Sequence of chain 1.A:
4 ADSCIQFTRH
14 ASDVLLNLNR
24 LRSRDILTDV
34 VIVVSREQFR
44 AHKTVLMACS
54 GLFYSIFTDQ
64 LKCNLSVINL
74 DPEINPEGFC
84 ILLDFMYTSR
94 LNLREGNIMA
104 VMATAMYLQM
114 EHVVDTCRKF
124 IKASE

Binding-site contacts:
Ligand atom CE3 contacts residue GLN9 of chain 2.A at 3.7 Å.
Ligand atom CZ3 contacts residue PHE10 of chain 2.A at 3.7 Å (hydrophobic).
Ligand atom CH2 contacts residue PHE88 of chain 1.A at 3.5 Å (hydrophobic).
Ligand atom CB contacts residue GLN9 of chain 2.A at 3.7 Å.
Ligand atom NE1 contacts residue PHE10 of chain 2.A at 3.4 Å.
Ligand atom CE3 contacts residue PHE10 of chain 2.A at 3.6 Å (hydrophobic).
Ligand atom CZ2 contacts residue THR119 of chain 1.A at 3.7 Å.
Ligand atom O contacts residue ILE8 of chain 2.A at 3.6 Å.
Ligand atom CD2 contacts residue PHE10 of chain 2.A at 3.9 Å (hydrophobic).
Ligand atom CB contacts residue ARG93 of chain 1.A at 3.8 Å.
Ligand atom CD1 contacts residue EDO1 of chain 2.H at 3.7 Å.
Ligand atom CG contacts residue ARG93 of chain 1.A at 3.5 Å.
Ligand atom O contacts residue GLN9 of chain 2.A at 3.8 Å.
Ligand atom CH2 contacts residue LEU94 of chain 1.A at 3.8 Å (hydrophobic).
Ligand atom C contacts residue EDO1 of chain 2.H at 3.2 Å.
Ligand atom CH2 contacts residue PHE10 of chain 2.A at 3.8 Å (hydrophobic).
Ligand atom O contacts residue THR11 of chain 2.A at 3.0 Å (h-bond).
Ligand atom N contacts residue EDO1 of chain 2.H at 3.4 Å.
Ligand atom CD1 contacts residue THR119 of chain 1.A at 3.8 Å.
Ligand atom CD contacts residue CYS7 of chain 2.A at 3.4 Å (hydrophobic).
Ligand atom O contacts residue PHE10 of chain 2.A at 3.3 Å.
Ligand atom CD1 contacts residue PHE10 of chain 2.A at 3.8 Å (hydrophobic).
Ligand atom CZ3 contacts residue LEU94 of chain 1.A at 3.8 Å (hydrophobic).
Ligand atom O contacts residue EDO1 of chain 2.H at 3.2 Å.
Ligand atom CE2 contacts residue PHE10 of chain 2.A at 3.5 Å (hydrophobic).
Ligand atom NE1 contacts residue HIS115 of chain 1.A at 3.8 Å.
Ligand atom CE3 contacts residue ILE8 of chain 2.A at 3.5 Å (hydrophobic).
Ligand atom C contacts residue PHE10 of chain 2.A at 3.7 Å (hydrophobic).
Ligand atom CG2 contacts residue GLN9 of chain 2.A at 3.7 Å.
Ligand atom C contacts residue EDO1 of chain 2.H at 3.8 Å.
Ligand atom C contacts residue GLN9 of chain 2.A at 3.5 Å.
Ligand atom CA contacts residue GLN9 of chain 2.A at 3.3 Å.
Ligand atom O contacts residue GLN9 of chain 2.A at 2.9 Å (h-bond).
Ligand atom CE2 contacts residue THR119 of chain 1.A at 3.6 Å.
Ligand atom N contacts residue GLN9 of chain 2.A at 2.9 Å (h-bond).
Ligand atom CB contacts residue EDO1 of chain 2.H at 3.1 Å.
Ligand atom CG1 contacts residue THR11 of chain 2.A at 3.7 Å.
Ligand atom NE1 contacts residue THR119 of chain 1.A at 3.6 Å.
Ligand atom CA contacts residue EDO1 of chain 2.H at 3.6 Å.
Ligand atom CZ3 contacts residue PHE88 of chain 1.A at 3.8 Å (hydrophobic).

The small molecule below binds the protein below.
Small molecule (SMILES): CC[C@H](C)[C@H](NC(=O)[C@@H](NC(=O)[C@H](CC1=CN=C2CC=CC=C12)NC(C)=O)C(C)C)C(=O)N1CCC[C@H]1C(N)=O

Sequence of chain 2.A:
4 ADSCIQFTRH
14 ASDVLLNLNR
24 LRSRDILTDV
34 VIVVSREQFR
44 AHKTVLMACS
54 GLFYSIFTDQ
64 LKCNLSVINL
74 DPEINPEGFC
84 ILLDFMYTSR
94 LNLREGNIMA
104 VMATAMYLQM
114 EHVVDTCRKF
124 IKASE